Sequence of chain 1.B:
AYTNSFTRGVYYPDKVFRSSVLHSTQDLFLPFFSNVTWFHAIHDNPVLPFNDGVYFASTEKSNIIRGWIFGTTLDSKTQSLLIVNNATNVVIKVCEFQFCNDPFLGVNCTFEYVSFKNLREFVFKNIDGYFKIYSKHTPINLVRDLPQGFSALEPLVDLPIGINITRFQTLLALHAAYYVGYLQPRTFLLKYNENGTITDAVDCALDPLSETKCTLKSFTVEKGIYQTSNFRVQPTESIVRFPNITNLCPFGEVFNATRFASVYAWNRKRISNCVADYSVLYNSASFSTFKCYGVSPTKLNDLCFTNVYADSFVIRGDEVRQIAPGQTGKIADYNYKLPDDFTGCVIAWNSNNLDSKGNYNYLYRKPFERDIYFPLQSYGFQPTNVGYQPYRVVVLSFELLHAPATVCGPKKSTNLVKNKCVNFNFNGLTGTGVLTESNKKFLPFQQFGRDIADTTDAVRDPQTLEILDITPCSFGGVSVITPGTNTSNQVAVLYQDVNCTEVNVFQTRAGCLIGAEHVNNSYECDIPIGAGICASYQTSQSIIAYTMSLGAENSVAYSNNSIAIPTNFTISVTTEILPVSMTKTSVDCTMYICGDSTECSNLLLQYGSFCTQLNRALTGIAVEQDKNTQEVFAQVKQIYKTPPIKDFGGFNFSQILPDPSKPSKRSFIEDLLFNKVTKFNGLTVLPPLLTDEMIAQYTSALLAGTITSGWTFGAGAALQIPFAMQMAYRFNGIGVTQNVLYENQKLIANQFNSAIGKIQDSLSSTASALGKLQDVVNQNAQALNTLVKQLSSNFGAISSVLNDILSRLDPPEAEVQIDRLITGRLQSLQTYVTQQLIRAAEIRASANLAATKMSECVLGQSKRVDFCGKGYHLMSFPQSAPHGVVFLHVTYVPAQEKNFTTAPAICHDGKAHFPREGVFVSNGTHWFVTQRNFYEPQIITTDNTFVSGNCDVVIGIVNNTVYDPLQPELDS

Binding-site contacts:
Ligand atom C8 contacts residue ASN1098 of chain 1.B at 3.3 Å.
Ligand atom O5 contacts residue HIS1101 of chain 1.B at 4.5 Å.
Ligand atom C2 contacts residue THR1100 of chain 1.B at 4.2 Å.
Ligand atom C3 contacts residue ASN1098 of chain 1.B at 3.8 Å.
Ligand atom C8 contacts residue HIS1101 of chain 1.B at 4.3 Å.
Ligand atom C7 contacts residue ASN1098 of chain 1.B at 3.2 Å.
Ligand atom O7 contacts residue HIS1101 of chain 1.B at 3.7 Å.
Ligand atom C1 contacts residue HIS1101 of chain 1.B at 4.3 Å.
Ligand atom N2 contacts residue THR1100 of chain 1.B at 3.6 Å.
Ligand atom C3 contacts residue THR1100 of chain 1.B at 4.2 Å.
Ligand atom C7 contacts residue HIS1101 of chain 1.B at 4.4 Å.
Ligand atom C3 contacts residue HIS1101 of chain 1.B at 4.4 Å.
Ligand atom C1 contacts residue PHE1103 of chain 1.B at 4.4 Å (hydrophobic).
Ligand atom C2 contacts residue ASN1098 of chain 1.B at 2.4 Å.
Ligand atom O7 contacts residue ASN1098 of chain 1.B at 3.1 Å (h-bond).
Ligand atom N2 contacts residue ASN1098 of chain 1.B at 2.9 Å (h-bond).
Ligand atom C4 contacts residue ASN1098 of chain 1.B at 4.2 Å.
Ligand atom C5 contacts residue ASN1098 of chain 1.B at 3.7 Å.
Ligand atom C1 contacts residue THR1100 of chain 1.B at 4.1 Å.
Ligand atom O5 contacts residue ASN1098 of chain 1.B at 2.4 Å (h-bond).
Ligand atom C1 contacts residue ASN1098 of chain 1.B at 1.4 Å.
Ligand atom C6 contacts residue PHE1103 of chain 1.B at 3.7 Å (hydrophobic).
Ligand atom C5 contacts residue HIS1101 of chain 1.B at 4.0 Å.
Ligand atom C5 contacts residue PHE1103 of chain 1.B at 4.1 Å (hydrophobic).
Ligand atom O5 contacts residue PHE1103 of chain 1.B at 3.7 Å.

This protein binds this small molecule.
Small molecule (SMILES): CC(=O)N[C@H]1[C@H](O[C@H]2[C@H](O)[C@@H](NC(C)=O)CO[C@@H]2CO)O[C@H](CO)[C@@H](O)[C@@H]1O